Binding-site contacts:
Ligand atom O3G contacts residue ASN307 of chain 1.D at 3.5 Å (h-bond).
Ligand atom O2A contacts residue THR471 of chain 1.D at 3.6 Å (h-bond).
Ligand atom O2' contacts residue THR429 of chain 1.D at 3.5 Å.
Ligand atom C4 contacts residue PHE377 of chain 1.D at 3.4 Å (hydrophobic).
Ligand atom C6 contacts residue LYS395 of chain 1.D at 3.6 Å.
Ligand atom N6 contacts residue LYS395 of chain 1.D at 3.5 Å (salt-bridge).
Ligand atom O3A contacts residue THR309 of chain 1.D at 3.6 Å.
Ligand atom N1 contacts residue LYS395 of chain 1.D at 3.1 Å (salt-bridge).
Ligand atom O2' contacts residue ASP473 of chain 1.D at 3.3 Å (salt-bridge).
Ligand atom O3G contacts residue ASP518 of chain 1.D at 3.5 Å (salt-bridge).
Ligand atom N6 contacts residue THR346 of chain 1.D at 3.0 Å (h-bond).
Ligand atom N3 contacts residue PHE377 of chain 1.D at 3.5 Å.
Ligand atom N6 contacts residue ASP344 of chain 1.D at 3.1 Å (salt-bridge).
Ligand atom N9 contacts residue PHE377 of chain 1.D at 3.6 Å.
Ligand atom O2A contacts residue ASP473 of chain 1.D at 3.4 Å (salt-bridge).
Ligand atom N6 contacts residue GLU348 of chain 1.D at 3.6 Å (salt-bridge).
Ligand atom O3' contacts residue SER397 of chain 1.D at 3.3 Å (h-bond).
Ligand atom N3 contacts residue LYS395 of chain 1.D at 3.6 Å.
Ligand atom C8 contacts residue ARG317 of chain 1.D at 3.4 Å.
Ligand atom O2A contacts residue GLY472 of chain 1.D at 3.2 Å (h-bond).
Ligand atom O2' contacts residue SER397 of chain 1.D at 3.4 Å.
Ligand atom O3G contacts residue GLY519 of chain 1.D at 3.4 Å.
Ligand atom O2B contacts residue THR471 of chain 1.D at 3.0 Å (h-bond).
Ligand atom C2 contacts residue PHE377 of chain 1.D at 3.7 Å (hydrophobic).
Ligand atom O4' contacts residue PHE377 of chain 1.D at 3.5 Å.
Ligand atom O2B contacts residue THR309 of chain 1.D at 3.4 Å (h-bond).
Ligand atom N3 contacts residue LEU431 of chain 1.D at 3.7 Å.
Ligand atom C5 contacts residue PHE377 of chain 1.D at 3.7 Å (hydrophobic).
Ligand atom C4 contacts residue LEU431 of chain 1.D at 3.5 Å (hydrophobic).
Ligand atom N1 contacts residue SER384 of chain 1.D at 3.0 Å (h-bond).
Ligand atom N9 contacts residue LEU431 of chain 1.D at 3.7 Å.
Ligand atom C2' contacts residue ASP473 of chain 1.D at 3.7 Å.
Ligand atom C3B contacts residue ASN307 of chain 1.D at 3.4 Å.
Ligand atom N7 contacts residue GLU348 of chain 1.D at 3.0 Å (salt-bridge).
Ligand atom C2 contacts residue SER384 of chain 1.D at 3.6 Å.
Ligand atom C2 contacts residue LYS395 of chain 1.D at 3.3 Å.
Ligand atom O3' contacts residue ASP473 of chain 1.D at 3.6 Å.
Ligand atom O1B contacts residue LYS499 of chain 1.D at 3.5 Å (salt-bridge).
Ligand atom O3' contacts residue GLY472 of chain 1.D at 3.0 Å (h-bond).
Ligand atom O5' contacts residue ARG317 of chain 1.D at 3.4 Å (salt-bridge).

This protein binds this small molecule.
Small molecule (SMILES): Nc1ncnc2c1ncn2[C@@H]1O[C@H](CO[P](=O)(O)O[P](=O)(O)CP(=O)(O)O)[C@@H](O)[C@H]1O

Sequence of chain 1.D:
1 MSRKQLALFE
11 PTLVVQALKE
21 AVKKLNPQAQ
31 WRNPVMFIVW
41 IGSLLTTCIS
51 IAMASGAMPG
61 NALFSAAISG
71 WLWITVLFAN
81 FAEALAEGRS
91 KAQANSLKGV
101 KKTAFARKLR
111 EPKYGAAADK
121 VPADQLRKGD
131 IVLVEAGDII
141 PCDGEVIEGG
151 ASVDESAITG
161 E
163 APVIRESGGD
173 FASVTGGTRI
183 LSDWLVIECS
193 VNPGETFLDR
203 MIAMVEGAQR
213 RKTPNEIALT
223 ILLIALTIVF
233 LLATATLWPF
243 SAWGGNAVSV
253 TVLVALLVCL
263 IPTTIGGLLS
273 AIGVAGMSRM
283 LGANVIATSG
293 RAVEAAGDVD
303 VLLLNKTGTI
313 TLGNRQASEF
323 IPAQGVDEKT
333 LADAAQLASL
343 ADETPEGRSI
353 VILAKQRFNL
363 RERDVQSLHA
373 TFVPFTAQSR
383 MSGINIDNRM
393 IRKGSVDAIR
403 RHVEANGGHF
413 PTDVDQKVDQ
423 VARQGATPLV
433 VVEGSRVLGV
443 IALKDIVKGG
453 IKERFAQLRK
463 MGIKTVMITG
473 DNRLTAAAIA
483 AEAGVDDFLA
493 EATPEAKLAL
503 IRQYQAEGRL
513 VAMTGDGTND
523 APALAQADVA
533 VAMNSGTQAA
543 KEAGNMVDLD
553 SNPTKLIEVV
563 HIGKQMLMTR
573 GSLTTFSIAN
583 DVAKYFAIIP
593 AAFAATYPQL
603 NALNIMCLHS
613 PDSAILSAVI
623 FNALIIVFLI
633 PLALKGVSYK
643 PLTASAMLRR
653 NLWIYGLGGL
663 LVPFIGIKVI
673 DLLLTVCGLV